Binding-site contacts:
Ligand atom C22 contacts residue VAL134 of chain 1.A at 4.0 Å (hydrophobic).
Ligand atom O1 contacts residue ARG108 of chain 1.A at 2.9 Å (salt-bridge).
Ligand atom C4 contacts residue SER112 of chain 1.A at 3.6 Å.
Ligand atom C23 contacts residue LEU64 of chain 1.A at 4.0 Å (hydrophobic).
Ligand atom C28 contacts residue TYR28 of chain 1.A at 3.8 Å (hydrophobic).
Ligand atom C10 contacts residue SER109 of chain 1.A at 3.9 Å.
Ligand atom C18 contacts residue VAL68 of chain 1.A at 3.6 Å (hydrophobic).
Ligand atom C11 contacts residue VAL134 of chain 1.A at 4.0 Å (hydrophobic).
Ligand atom O1 contacts residue SER71 of chain 1.A at 2.6 Å (h-bond).
Ligand atom C4 contacts residue CYS122 of chain 1.A at 3.5 Å (hydrophobic).
Ligand atom C5 contacts residue LEU67 of chain 1.A at 4.0 Å (hydrophobic).
Ligand atom C8 contacts residue TRP120 of chain 1.A at 3.9 Å (hydrophobic).
Ligand atom C10 contacts residue SER71 of chain 1.A at 3.7 Å.
Ligand atom C3 contacts residue PHE35 of chain 1.A at 4.0 Å (hydrophobic).
Ligand atom C5 contacts residue SER109 of chain 1.A at 3.7 Å.
Ligand atom C15 contacts residue ILE105 of chain 1.A at 4.0 Å (hydrophobic).
Ligand atom C21 contacts residue HIS231 of chain 1.A at 4.0 Å.
Ligand atom C3 contacts residue CYS122 of chain 1.A at 3.8 Å (hydrophobic).
Ligand atom C3 contacts residue SER112 of chain 1.A at 3.7 Å.
Ligand atom C12 contacts residue VAL134 of chain 1.A at 3.7 Å (hydrophobic).
Ligand atom C28 contacts residue ARG108 of chain 1.A at 3.7 Å.
Ligand atom C6 contacts residue SER109 of chain 1.A at 3.5 Å.
Ligand atom C11 contacts residue LEU64 of chain 1.A at 4.0 Å (hydrophobic).
Ligand atom O2 contacts residue SER109 of chain 1.A at 3.5 Å.
Ligand atom C9 contacts residue TRP120 of chain 1.A at 3.4 Å (hydrophobic).
Ligand atom C1 contacts residue ARG108 of chain 1.A at 3.8 Å.
Ligand atom C1 contacts residue SER71 of chain 1.A at 3.7 Å.
Ligand atom O2 contacts residue SER112 of chain 1.A at 2.9 Å (h-bond).
Ligand atom O2 contacts residue TYR28 of chain 1.A at 2.8 Å (h-bond).
Ligand atom C2 contacts residue TYR28 of chain 1.A at 4.0 Å (hydrophobic).
Ligand atom C3 contacts residue TYR28 of chain 1.A at 3.7 Å (hydrophobic).
Ligand atom C7 contacts residue SER109 of chain 1.A at 3.4 Å.
Ligand atom C6 contacts residue TRP120 of chain 1.A at 3.8 Å (hydrophobic).
Ligand atom C21 contacts residue HIS139 of chain 1.A at 4.1 Å.
Ligand atom C3 contacts residue TYR32 of chain 1.A at 3.9 Å (hydrophobic).
Ligand atom C23 contacts residue VAL68 of chain 1.A at 3.9 Å (hydrophobic).
Ligand atom C7 contacts residue TRP120 of chain 1.A at 4.0 Å (hydrophobic).
Ligand atom C22 contacts residue HIS139 of chain 1.A at 3.9 Å.
Ligand atom C28 contacts residue PHE35 of chain 1.A at 3.9 Å (hydrophobic).
Ligand atom C21 contacts residue LEU143 of chain 1.A at 4.0 Å (hydrophobic).

A small-molecule ligand and the protein it binds are described below.
Small molecule (SMILES): C=C1[C@H](O)CC(=C/C=C2\CCC[C@]3(C)[C@@H]([C@@H](C)CC)CC[C@@H]23)C[C@H]1O

Sequence of chain 1.A:
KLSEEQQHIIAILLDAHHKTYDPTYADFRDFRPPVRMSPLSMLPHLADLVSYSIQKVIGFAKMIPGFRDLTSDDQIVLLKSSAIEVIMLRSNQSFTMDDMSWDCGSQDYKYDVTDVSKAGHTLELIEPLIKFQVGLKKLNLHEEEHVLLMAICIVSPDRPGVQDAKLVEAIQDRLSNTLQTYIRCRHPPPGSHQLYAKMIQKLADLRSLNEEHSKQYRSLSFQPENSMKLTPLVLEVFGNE